This small molecule binds to this protein.
Small molecule (SMILES): COc1cc(CS(C)(=O)=O)ccc1Nc1nc(Nc2cccc(F)c2C(N)=O)c2cc[nH]c2n1

Sequence of chain 1.A:
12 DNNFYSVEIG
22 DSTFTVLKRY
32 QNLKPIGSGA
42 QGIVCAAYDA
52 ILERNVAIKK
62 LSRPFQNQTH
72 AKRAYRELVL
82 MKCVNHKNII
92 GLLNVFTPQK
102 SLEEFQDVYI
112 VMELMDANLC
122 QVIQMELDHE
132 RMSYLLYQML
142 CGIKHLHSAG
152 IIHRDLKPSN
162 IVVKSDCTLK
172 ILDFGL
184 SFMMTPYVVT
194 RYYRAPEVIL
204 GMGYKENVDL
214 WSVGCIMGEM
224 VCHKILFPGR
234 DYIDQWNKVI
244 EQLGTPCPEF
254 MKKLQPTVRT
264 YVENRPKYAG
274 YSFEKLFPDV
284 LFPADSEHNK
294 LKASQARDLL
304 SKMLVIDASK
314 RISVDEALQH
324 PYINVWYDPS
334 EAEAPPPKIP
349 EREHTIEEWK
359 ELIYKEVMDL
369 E

Binding-site contacts:
Ligand atom F contacts residue GLY40 of chain 1.A at 3.2 Å.
Ligand atom C3 contacts residue ASP117 of chain 1.A at 3.6 Å.
Ligand atom C14 contacts residue GLY38 of chain 1.A at 3.6 Å.
Ligand atom C20 contacts residue LEU173 of chain 1.A at 3.6 Å (hydrophobic).
Ligand atom C10 contacts residue ILE37 of chain 1.A at 3.7 Å (hydrophobic).
Ligand atom C15 contacts residue SER39 of chain 1.A at 3.5 Å.
Ligand atom O2 contacts residue ALA118 of chain 1.A at 3.4 Å.
Ligand atom O4 contacts residue VAL45 of chain 1.A at 3.4 Å.
Ligand atom C21 contacts residue ALA58 of chain 1.A at 3.6 Å (hydrophobic).
Ligand atom C7 contacts residue ASN119 of chain 1.A at 3.5 Å.
Ligand atom O3 contacts residue ASP117 of chain 1.A at 3.6 Å.
Ligand atom N5 contacts residue GLU114 of chain 1.A at 2.9 Å (salt-bridge).
Ligand atom N1 contacts residue MET116 of chain 1.A at 3.0 Å (h-bond).
Ligand atom C20 contacts residue MET113 of chain 1.A at 3.8 Å (hydrophobic).
Ligand atom C21 contacts residue GLU114 of chain 1.A at 3.6 Å.
Ligand atom C22 contacts residue MET116 of chain 1.A at 3.8 Å (hydrophobic).
Ligand atom C15 contacts residue GLY38 of chain 1.A at 3.5 Å.
Ligand atom C22 contacts residue ALA58 of chain 1.A at 3.7 Å (hydrophobic).
Ligand atom C21 contacts residue MET113 of chain 1.A at 3.7 Å (hydrophobic).
Ligand atom C6 contacts residue GLN122 of chain 1.A at 3.5 Å.
Ligand atom C1 contacts residue ASP117 of chain 1.A at 3.5 Å.
Ligand atom O2 contacts residue GLN122 of chain 1.A at 3.4 Å.
Ligand atom N2 contacts residue ILE37 of chain 1.A at 3.5 Å.
Ligand atom C8 contacts residue ASN119 of chain 1.A at 3.7 Å.
Ligand atom N6 contacts residue MET116 of chain 1.A at 3.0 Å (h-bond).
Ligand atom C18 contacts residue VAL45 of chain 1.A at 3.5 Å (hydrophobic).
Ligand atom O3 contacts residue ALA118 of chain 1.A at 3.8 Å.
Ligand atom O1 contacts residue ASP117 of chain 1.A at 3.7 Å.
Ligand atom C21 contacts residue LEU173 of chain 1.A at 3.7 Å (hydrophobic).
Ligand atom C7 contacts residue ALA118 of chain 1.A at 3.7 Å (hydrophobic).
Ligand atom C2 contacts residue ASP117 of chain 1.A at 3.6 Å.
Ligand atom N3 contacts residue LEU173 of chain 1.A at 3.6 Å.
Ligand atom N6 contacts residue LEU115 of chain 1.A at 3.8 Å.
Ligand atom C9 contacts residue MET116 of chain 1.A at 3.8 Å (hydrophobic).
Ligand atom C17 contacts residue VAL45 of chain 1.A at 3.5 Å (hydrophobic).
Ligand atom C8 contacts residue ALA118 of chain 1.A at 3.6 Å (hydrophobic).
Ligand atom O2 contacts residue ASN119 of chain 1.A at 3.2 Å (h-bond).
Ligand atom N5 contacts residue ALA58 of chain 1.A at 3.5 Å.
Ligand atom F contacts residue SER39 of chain 1.A at 3.1 Å.
Ligand atom O1 contacts residue MET116 of chain 1.A at 3.0 Å (h-bond).